A small-molecule ligand and the protein it binds are described below.
Small molecule (SMILES): CC(=O)N[C@@H]1[C@@H](O)[C@H](O)[C@@H](CO)O[C@H]1O

Binding-site contacts:
Ligand atom O7 contacts residue NAG1 of chain 1.W at 3.9 Å.
Ligand atom C2 contacts residue ASN648 of chain 1.D at 2.5 Å.
Ligand atom O7 contacts residue PHE646 of chain 1.D at 3.7 Å.
Ligand atom C3 contacts residue ASN648 of chain 1.D at 3.8 Å.
Ligand atom O5 contacts residue ASN648 of chain 1.D at 2.4 Å (h-bond).
Ligand atom O5 contacts residue SER650 of chain 1.D at 4.4 Å.
Ligand atom C4 contacts residue ASN648 of chain 1.D at 4.3 Å.
Ligand atom C1 contacts residue SER650 of chain 1.D at 3.9 Å.
Ligand atom N2 contacts residue ASN648 of chain 1.D at 3.0 Å (h-bond).
Ligand atom C5 contacts residue ASN648 of chain 1.D at 3.7 Å.
Ligand atom C1 contacts residue ASN648 of chain 1.D at 1.4 Å.
Ligand atom C8 contacts residue ASN673 of chain 1.D at 3.9 Å.
Ligand atom O6 contacts residue PRO624 of chain 1.D at 3.8 Å.
Ligand atom O7 contacts residue ASN648 of chain 1.D at 3.9 Å.
Ligand atom C8 contacts residue PHE646 of chain 1.D at 4.2 Å (hydrophobic).
Ligand atom C7 contacts residue ASN648 of chain 1.D at 3.6 Å.
Ligand atom C7 contacts residue NAG1 of chain 1.W at 4.3 Å.
Ligand atom C8 contacts residue NAG1 of chain 1.W at 3.6 Å.
Ligand atom C7 contacts residue PHE646 of chain 1.D at 4.1 Å (hydrophobic).
Ligand atom O5 contacts residue PRO624 of chain 1.D at 3.7 Å.
Ligand atom C6 contacts residue PRO624 of chain 1.D at 4.5 Å (hydrophobic).

Sequence of chain 1.D:
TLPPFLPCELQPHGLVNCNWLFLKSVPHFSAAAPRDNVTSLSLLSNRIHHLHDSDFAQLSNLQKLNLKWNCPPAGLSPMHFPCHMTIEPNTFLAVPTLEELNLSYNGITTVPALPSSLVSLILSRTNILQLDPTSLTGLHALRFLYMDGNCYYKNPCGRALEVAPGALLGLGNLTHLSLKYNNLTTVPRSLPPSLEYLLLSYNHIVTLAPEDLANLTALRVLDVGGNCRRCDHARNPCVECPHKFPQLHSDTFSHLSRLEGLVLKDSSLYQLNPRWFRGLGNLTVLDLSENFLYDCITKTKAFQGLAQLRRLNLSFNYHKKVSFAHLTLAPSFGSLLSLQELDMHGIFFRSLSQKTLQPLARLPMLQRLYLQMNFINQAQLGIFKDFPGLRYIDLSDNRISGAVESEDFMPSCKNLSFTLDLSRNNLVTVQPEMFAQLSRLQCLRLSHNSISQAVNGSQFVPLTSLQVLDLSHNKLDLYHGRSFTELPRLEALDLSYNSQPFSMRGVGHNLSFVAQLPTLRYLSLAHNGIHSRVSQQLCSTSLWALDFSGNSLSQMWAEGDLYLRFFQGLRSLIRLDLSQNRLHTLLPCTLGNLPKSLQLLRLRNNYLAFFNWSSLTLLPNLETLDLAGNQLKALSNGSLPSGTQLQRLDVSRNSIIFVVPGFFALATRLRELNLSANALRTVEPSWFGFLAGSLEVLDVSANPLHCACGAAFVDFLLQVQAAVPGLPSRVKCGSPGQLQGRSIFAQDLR